Sequence of chain 1.A:
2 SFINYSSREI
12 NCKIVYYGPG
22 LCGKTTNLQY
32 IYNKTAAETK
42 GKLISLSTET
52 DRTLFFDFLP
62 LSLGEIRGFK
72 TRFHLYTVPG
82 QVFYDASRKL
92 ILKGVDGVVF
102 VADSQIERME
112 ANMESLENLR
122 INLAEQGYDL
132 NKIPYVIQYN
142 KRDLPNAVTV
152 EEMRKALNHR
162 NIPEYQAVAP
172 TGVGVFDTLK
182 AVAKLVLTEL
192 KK

This small molecule binds to this protein.
Small molecule (SMILES): Nc1nc2c(ncn2[C@@H]2O[C@H](CO[P](=O)(O)O[P](=O)(O)OP(O)(O)=S)[C@@H](O)[C@H]2O)c(=O)[nH]1

Binding-site contacts:
Ligand atom O6 contacts residue ASN141 of chain 1.A at 3.2 Å (h-bond).
Ligand atom N7 contacts residue PRO171 of chain 1.A at 3.5 Å.
Ligand atom PA contacts residue THR27 of chain 1.A at 3.6 Å.
Ligand atom O1A contacts residue THR26 of chain 1.A at 3.2 Å (h-bond).
Ligand atom S1G contacts residue LEU22 of chain 1.A at 3.6 Å (h-bond).
Ligand atom C4 contacts residue PRO171 of chain 1.A at 3.6 Å (hydrophobic).
Ligand atom O1B contacts residue MG1 of chain 1.E at 2.2 Å.
Ligand atom O1A contacts residue THR27 of chain 1.A at 2.7 Å (h-bond).
Ligand atom N2 contacts residue ASP144 of chain 1.A at 2.7 Å (salt-bridge).
Ligand atom C5 contacts residue PRO171 of chain 1.A at 3.3 Å (hydrophobic).
Ligand atom O2G contacts residue GLY81 of chain 1.A at 3.0 Å (h-bond).
Ligand atom N7 contacts residue ASN141 of chain 1.A at 3.0 Å (h-bond).
Ligand atom O3A contacts residue LEU22 of chain 1.A at 3.4 Å.
Ligand atom O1B contacts residue THR26 of chain 1.A at 2.9 Å (h-bond).
Ligand atom O4' contacts residue LYS142 of chain 1.A at 3.5 Å (salt-bridge).
Ligand atom O3G contacts residue THR54 of chain 1.A at 2.8 Å (h-bond).
Ligand atom C6 contacts residue LYS142 of chain 1.A at 3.5 Å.
Ligand atom O6 contacts residue VAL169 of chain 1.A at 3.5 Å.
Ligand atom O2B contacts residue LYS25 of chain 1.A at 2.8 Å (salt-bridge).
Ligand atom O3A contacts residue GLY24 of chain 1.A at 3.2 Å (h-bond).
Ligand atom C2 contacts residue ASP144 of chain 1.A at 3.4 Å.
Ligand atom N2 contacts residue LEU145 of chain 1.A at 3.4 Å.
Ligand atom PB contacts residue MG1 of chain 1.E at 3.3 Å.
Ligand atom O3B contacts residue LEU22 of chain 1.A at 3.0 Å (h-bond).
Ligand atom C6 contacts residue PRO171 of chain 1.A at 3.3 Å (hydrophobic).
Ligand atom O2G contacts residue LYS25 of chain 1.A at 2.7 Å (salt-bridge).
Ligand atom S1G contacts residue ARG53 of chain 1.A at 3.5 Å (salt-bridge).
Ligand atom O3G contacts residue MG1 of chain 1.E at 2.1 Å.
Ligand atom O5' contacts residue THR27 of chain 1.A at 3.5 Å (h-bond).
Ligand atom PB contacts residue LYS25 of chain 1.A at 3.5 Å.
Ligand atom O1B contacts residue LYS25 of chain 1.A at 3.7 Å.
Ligand atom N1 contacts residue ASP144 of chain 1.A at 2.8 Å (salt-bridge).
Ligand atom O6 contacts residue LYS142 of chain 1.A at 3.2 Å (salt-bridge).
Ligand atom PG contacts residue MG1 of chain 1.E at 3.3 Å.
Ligand atom O3B contacts residue MG1 of chain 1.E at 3.4 Å.
Ligand atom O6 contacts residue ALA170 of chain 1.A at 3.3 Å (h-bond).
Ligand atom O6 contacts residue PRO171 of chain 1.A at 3.3 Å.
Ligand atom O1A contacts residue GLY24 of chain 1.A at 3.4 Å.
Ligand atom O2B contacts residue CYS23 of chain 1.A at 3.1 Å (h-bond).
Ligand atom O2B contacts residue GLY24 of chain 1.A at 2.9 Å (h-bond).